The protein below binds the small molecule below.
Small molecule (SMILES): CC(=O)N[C@@H]1[C@@H](O)[C@H](O)[C@@H](CO)O[C@H]1O

Binding-site contacts:
Ligand atom C7 contacts residue ASN240 of chain 3.F at 3.2 Å.
Ligand atom C1 contacts residue ASN240 of chain 3.F at 1.5 Å.
Ligand atom C8 contacts residue ASN240 of chain 3.F at 3.9 Å.
Ligand atom O5 contacts residue ASN240 of chain 3.F at 2.4 Å (h-bond).
Ligand atom O7 contacts residue GLY239 of chain 3.F at 3.6 Å.
Ligand atom N2 contacts residue ASN240 of chain 3.F at 2.8 Å (h-bond).
Ligand atom C3 contacts residue ASN240 of chain 3.F at 3.7 Å.
Ligand atom C2 contacts residue ASN240 of chain 3.F at 2.5 Å.
Ligand atom O7 contacts residue ASN240 of chain 3.F at 3.0 Å (h-bond).
Ligand atom C4 contacts residue ASN240 of chain 3.F at 4.3 Å.
Ligand atom C5 contacts residue ASN240 of chain 3.F at 3.7 Å.

Sequence of chain 3.F:
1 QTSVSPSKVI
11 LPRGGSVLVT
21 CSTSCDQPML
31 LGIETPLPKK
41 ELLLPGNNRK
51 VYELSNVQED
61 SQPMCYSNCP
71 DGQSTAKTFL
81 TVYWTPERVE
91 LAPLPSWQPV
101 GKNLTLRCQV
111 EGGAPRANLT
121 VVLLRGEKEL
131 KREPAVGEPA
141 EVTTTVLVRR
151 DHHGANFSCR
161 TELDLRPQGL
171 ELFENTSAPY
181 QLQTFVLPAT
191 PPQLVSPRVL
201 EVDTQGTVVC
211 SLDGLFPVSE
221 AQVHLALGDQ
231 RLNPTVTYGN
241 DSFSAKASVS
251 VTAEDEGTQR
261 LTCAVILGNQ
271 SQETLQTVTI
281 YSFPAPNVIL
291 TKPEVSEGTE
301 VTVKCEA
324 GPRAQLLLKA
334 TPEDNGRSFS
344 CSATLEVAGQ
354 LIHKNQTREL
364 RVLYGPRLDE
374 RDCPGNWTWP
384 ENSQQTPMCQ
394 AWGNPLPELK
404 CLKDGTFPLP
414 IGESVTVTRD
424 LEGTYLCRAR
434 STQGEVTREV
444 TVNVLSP